Sequence of chain 1.A:
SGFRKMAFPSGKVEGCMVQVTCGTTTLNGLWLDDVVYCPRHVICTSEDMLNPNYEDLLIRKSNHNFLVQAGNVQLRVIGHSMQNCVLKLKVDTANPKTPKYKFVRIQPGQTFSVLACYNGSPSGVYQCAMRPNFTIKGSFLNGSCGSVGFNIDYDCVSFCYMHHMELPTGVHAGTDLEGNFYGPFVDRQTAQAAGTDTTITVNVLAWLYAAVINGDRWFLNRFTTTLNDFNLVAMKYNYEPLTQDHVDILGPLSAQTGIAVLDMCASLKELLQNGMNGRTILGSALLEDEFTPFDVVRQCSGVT

Sequence of chain 2.A:
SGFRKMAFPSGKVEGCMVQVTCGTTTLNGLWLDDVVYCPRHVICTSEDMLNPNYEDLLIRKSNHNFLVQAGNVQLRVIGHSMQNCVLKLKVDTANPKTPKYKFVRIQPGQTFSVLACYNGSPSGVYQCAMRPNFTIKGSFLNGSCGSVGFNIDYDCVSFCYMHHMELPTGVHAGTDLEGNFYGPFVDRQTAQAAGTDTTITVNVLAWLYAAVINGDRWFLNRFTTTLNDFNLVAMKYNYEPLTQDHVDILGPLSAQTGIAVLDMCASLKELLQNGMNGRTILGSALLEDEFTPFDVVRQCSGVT

Binding-site contacts:
Ligand atom C1 contacts residue LEU141 of chain 2.A at 3.5 Å (hydrophobic).
Ligand atom O3 contacts residue SER144 of chain 2.A at 4.0 Å.
Ligand atom C5 contacts residue HIS164 of chain 2.A at 3.7 Å.
Ligand atom C4 contacts residue HIS41 of chain 2.A at 3.4 Å.
Ligand atom C5 contacts residue MET49 of chain 2.A at 3.8 Å (hydrophobic).
Ligand atom O3 contacts residue HIS163 of chain 2.A at 3.4 Å.
Ligand atom N contacts residue SER1 of chain 1.A at 4.0 Å.
Ligand atom C contacts residue LEU141 of chain 2.A at 3.7 Å (hydrophobic).
Ligand atom O1 contacts residue HIS164 of chain 2.A at 4.1 Å.
Ligand atom O contacts residue GLU166 of chain 2.A at 3.5 Å.
Ligand atom O contacts residue HIS163 of chain 2.A at 2.8 Å (h-bond).
Ligand atom C5 contacts residue MET165 of chain 2.A at 3.5 Å (hydrophobic).
Ligand atom C4 contacts residue MET165 of chain 2.A at 4.0 Å (hydrophobic).
Ligand atom C5 contacts residue HIS41 of chain 2.A at 4.1 Å.
Ligand atom C contacts residue SER144 of chain 2.A at 4.1 Å.
Ligand atom O contacts residue PHE140 of chain 2.A at 3.5 Å.
Ligand atom C6 contacts residue ASN142 of chain 2.A at 4.1 Å.
Ligand atom O3 contacts residue HIS164 of chain 2.A at 3.4 Å (h-bond).
Ligand atom N contacts residue PHE140 of chain 2.A at 2.9 Å (h-bond).
Ligand atom C1 contacts residue ASN142 of chain 2.A at 3.7 Å.
Ligand atom O contacts residue SER144 of chain 2.A at 4.0 Å.
Ligand atom C7 contacts residue HIS164 of chain 2.A at 3.8 Å.
Ligand atom C4 contacts residue HIS164 of chain 2.A at 3.0 Å.
Ligand atom C8 contacts residue CYS145 of chain 2.A at 1.8 Å (hydrophobic).
Ligand atom C2 contacts residue GLU166 of chain 2.A at 4.2 Å.
Ligand atom N contacts residue LEU141 of chain 2.A at 3.7 Å.
Ligand atom O1 contacts residue GLU166 of chain 2.A at 3.2 Å (salt-bridge).
Ligand atom N1 contacts residue CYS145 of chain 2.A at 4.0 Å.
Ligand atom C contacts residue PHE140 of chain 2.A at 3.6 Å (hydrophobic).
Ligand atom C8 contacts residue GLY143 of chain 2.A at 3.6 Å.
Ligand atom N contacts residue GLU166 of chain 2.A at 3.4 Å (salt-bridge).
Ligand atom N1 contacts residue HIS164 of chain 2.A at 3.8 Å.
Ligand atom O1 contacts residue MET165 of chain 2.A at 3.6 Å.
Ligand atom N contacts residue ASN142 of chain 2.A at 4.1 Å.
Ligand atom C contacts residue GLU166 of chain 2.A at 3.7 Å.
Ligand atom C7 contacts residue CYS145 of chain 2.A at 2.9 Å (hydrophobic).
Ligand atom C contacts residue HIS163 of chain 2.A at 3.9 Å.
Ligand atom O3 contacts residue CYS145 of chain 2.A at 2.7 Å.
Ligand atom O contacts residue HIS172 of chain 2.A at 3.8 Å.
Ligand atom C3 contacts residue HIS164 of chain 2.A at 4.0 Å.

A small-molecule ligand and the protein it binds are described below.
Small molecule (SMILES): CC(=O)N(CCC(N)=O)[C@H]1CCS(=O)(=O)C1